Sequence of chain 1.D:
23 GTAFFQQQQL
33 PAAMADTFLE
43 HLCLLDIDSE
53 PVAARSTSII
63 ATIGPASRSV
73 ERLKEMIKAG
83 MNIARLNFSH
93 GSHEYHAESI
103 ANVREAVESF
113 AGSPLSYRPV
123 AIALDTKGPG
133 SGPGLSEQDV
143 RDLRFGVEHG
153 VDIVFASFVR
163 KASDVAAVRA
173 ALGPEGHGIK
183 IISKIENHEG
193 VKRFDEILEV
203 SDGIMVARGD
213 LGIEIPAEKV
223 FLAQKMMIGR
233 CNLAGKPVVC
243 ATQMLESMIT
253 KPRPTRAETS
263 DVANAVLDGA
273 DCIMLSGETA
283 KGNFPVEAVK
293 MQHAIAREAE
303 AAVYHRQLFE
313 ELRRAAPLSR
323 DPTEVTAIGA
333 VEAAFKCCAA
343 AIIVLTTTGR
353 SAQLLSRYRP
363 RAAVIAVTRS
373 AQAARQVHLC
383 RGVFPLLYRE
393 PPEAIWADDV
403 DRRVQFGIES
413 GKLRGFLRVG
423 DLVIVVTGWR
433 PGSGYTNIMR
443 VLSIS

Binding-site contacts:
Ligand atom C1 contacts residue GLU188 of chain 1.D at 3.8 Å.
Ligand atom O1 contacts residue GLU188 of chain 1.D at 3.2 Å (salt-bridge).
Ligand atom O1 contacts residue ALA209 of chain 1.D at 4.1 Å.
Ligand atom O1 contacts residue ARG87 of chain 1.D at 4.5 Å.
Ligand atom O4 contacts residue GLY211 of chain 1.D at 2.9 Å (h-bond).
Ligand atom O3 contacts residue LYS186 of chain 1.D at 3.9 Å.
Ligand atom O3 contacts residue ALA209 of chain 1.D at 4.3 Å.
Ligand atom C2 contacts residue ARG210 of chain 1.D at 4.4 Å.
Ligand atom C2 contacts residue MG1 of chain 1.Y at 2.9 Å.
Ligand atom C2 contacts residue THR244 of chain 1.D at 3.6 Å.
Ligand atom C2 contacts residue GLY211 of chain 1.D at 3.8 Å.
Ligand atom O3 contacts residue MET276 of chain 1.D at 3.9 Å.
Ligand atom C2 contacts residue GLU188 of chain 1.D at 3.6 Å.
Ligand atom C1 contacts residue MG1 of chain 1.Y at 3.0 Å.
Ligand atom O2 contacts residue ALA209 of chain 1.D at 3.8 Å.
Ligand atom O2 contacts residue GLY211 of chain 1.D at 3.9 Å.
Ligand atom O2 contacts residue MG1 of chain 1.Y at 2.1 Å.
Ligand atom C1 contacts residue LYS186 of chain 1.D at 3.6 Å.
Ligand atom C2 contacts residue ASP212 of chain 1.D at 3.8 Å.
Ligand atom O4 contacts residue THR244 of chain 1.D at 2.5 Å (h-bond).
Ligand atom O3 contacts residue MG1 of chain 1.Y at 4.3 Å.
Ligand atom O1 contacts residue ASP212 of chain 1.D at 4.2 Å.
Ligand atom O1 contacts residue MG1 of chain 1.Y at 2.4 Å.
Ligand atom O3 contacts residue MET207 of chain 1.D at 4.2 Å.
Ligand atom O2 contacts residue ASP212 of chain 1.D at 2.9 Å (salt-bridge).
Ligand atom O4 contacts residue ASP212 of chain 1.D at 3.9 Å.
Ligand atom C1 contacts residue THR244 of chain 1.D at 4.0 Å.
Ligand atom O4 contacts residue ALA209 of chain 1.D at 3.3 Å.
Ligand atom C2 contacts residue ALA209 of chain 1.D at 3.5 Å (hydrophobic).
Ligand atom O4 contacts residue ARG210 of chain 1.D at 3.5 Å (salt-bridge).
Ligand atom O1 contacts residue LYS186 of chain 1.D at 2.7 Å (salt-bridge).
Ligand atom O4 contacts residue MG1 of chain 1.Y at 4.0 Å.
Ligand atom O2 contacts residue GLU188 of chain 1.D at 2.8 Å (salt-bridge).
Ligand atom C1 contacts residue ALA209 of chain 1.D at 3.8 Å (hydrophobic).
Ligand atom O3 contacts residue THR244 of chain 1.D at 3.5 Å (h-bond).
Ligand atom O3 contacts residue ARG87 of chain 1.D at 3.9 Å.

A protein and the small-molecule ligand that binds it are described below.
Small molecule (SMILES): O=C([O-])C(=O)[O-]